The protein below binds the small molecule below.
Small molecule (SMILES): Nc1ncnc2c1ncn2[C@@H]1CC[C@H](CO[P](=O)(O)O[P](=O)(O)OP(=O)(O)O)O1

Sequence of chain 1.C:
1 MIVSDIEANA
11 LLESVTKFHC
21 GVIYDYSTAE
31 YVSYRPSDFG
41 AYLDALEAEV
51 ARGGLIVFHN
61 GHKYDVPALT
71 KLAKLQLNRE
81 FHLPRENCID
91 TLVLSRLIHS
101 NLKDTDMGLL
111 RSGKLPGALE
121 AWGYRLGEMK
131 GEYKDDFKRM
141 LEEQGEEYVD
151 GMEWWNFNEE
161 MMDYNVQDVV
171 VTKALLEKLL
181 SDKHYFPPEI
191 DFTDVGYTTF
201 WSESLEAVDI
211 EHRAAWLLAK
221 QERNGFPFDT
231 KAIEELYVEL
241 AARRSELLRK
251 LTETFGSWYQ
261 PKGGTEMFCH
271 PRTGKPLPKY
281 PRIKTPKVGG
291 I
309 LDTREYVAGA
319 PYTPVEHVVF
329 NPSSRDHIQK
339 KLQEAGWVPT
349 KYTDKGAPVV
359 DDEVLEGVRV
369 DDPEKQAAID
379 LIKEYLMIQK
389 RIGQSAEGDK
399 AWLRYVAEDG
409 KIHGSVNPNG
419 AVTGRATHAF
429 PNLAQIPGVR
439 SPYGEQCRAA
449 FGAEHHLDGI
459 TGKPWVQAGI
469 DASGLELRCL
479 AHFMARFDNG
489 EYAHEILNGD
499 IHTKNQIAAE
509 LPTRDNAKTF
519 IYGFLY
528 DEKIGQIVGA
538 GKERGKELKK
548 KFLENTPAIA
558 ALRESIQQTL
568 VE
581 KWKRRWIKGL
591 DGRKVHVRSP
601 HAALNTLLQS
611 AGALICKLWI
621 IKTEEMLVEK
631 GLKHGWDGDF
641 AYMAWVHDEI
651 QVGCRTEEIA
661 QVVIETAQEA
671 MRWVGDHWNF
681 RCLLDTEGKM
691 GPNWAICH

Binding-site contacts:
Ligand atom C2' contacts residue TYR520 of chain 1.C at 3.3 Å (hydrophobic).
Ligand atom O1A contacts residue ASP648 of chain 1.C at 3.1 Å (salt-bridge).
Ligand atom C6 contacts residue 2DA22 of chain 1.A at 3.4 Å.
Ligand atom O3B contacts residue MG1 of chain 1.E at 3.2 Å.
Ligand atom O1A contacts residue MG1 of chain 1.E at 3.0 Å.
Ligand atom O1G contacts residue ASP469 of chain 1.C at 2.9 Å (salt-bridge).
Ligand atom PA contacts residue MG1 of chain 1.E at 3.4 Å.
Ligand atom PB contacts residue MG1 of chain 1.E at 3.0 Å.
Ligand atom O2G contacts residue ARG512 of chain 1.C at 3.2 Å (salt-bridge).
Ligand atom PB contacts residue HIS500 of chain 1.C at 3.2 Å.
Ligand atom O3B contacts residue LYS516 of chain 1.C at 3.1 Å.
Ligand atom O1A contacts residue MG1 of chain 1.F at 2.5 Å.
Ligand atom C3' contacts residue TYR520 of chain 1.C at 3.4 Å (hydrophobic).
Ligand atom O3A contacts residue MG1 of chain 1.E at 2.6 Å.
Ligand atom O2G contacts residue GLY472 of chain 1.C at 2.6 Å (h-bond).
Ligand atom O3G contacts residue LYS516 of chain 1.C at 3.3 Å (salt-bridge).
Ligand atom O2B contacts residue MG1 of chain 1.E at 2.7 Å.
Ligand atom C1' contacts residue GLU474 of chain 1.C at 3.2 Å.
Ligand atom C5' contacts residue 2DA22 of chain 1.A at 3.5 Å.
Ligand atom O1B contacts residue TYR520 of chain 1.C at 3.1 Å.
Ligand atom C5' contacts residue ASP648 of chain 1.C at 3.0 Å.
Ligand atom O1G contacts residue MG1 of chain 1.E at 2.6 Å.
Ligand atom PG contacts residue MG1 of chain 1.E at 3.3 Å.
Ligand atom O2B contacts residue TYR520 of chain 1.C at 3.4 Å (h-bond).
Ligand atom O4' contacts residue ARG423 of chain 1.C at 2.8 Å (salt-bridge).
Ligand atom O3G contacts residue ARG512 of chain 1.C at 3.0 Å (salt-bridge).
Ligand atom O2B contacts residue LEU473 of chain 1.C at 3.1 Å (h-bond).
Ligand atom C1' contacts residue ARG423 of chain 1.C at 3.3 Å.
Ligand atom O2B contacts residue HIS500 of chain 1.C at 3.1 Å (h-bond).
Ligand atom O1G contacts residue ALA470 of chain 1.C at 2.8 Å (h-bond).
Ligand atom O2G contacts residue HIS500 of chain 1.C at 3.5 Å.
Ligand atom O1B contacts residue HIS500 of chain 1.C at 2.8 Å (h-bond).
Ligand atom C2' contacts residue GLU474 of chain 1.C at 3.1 Å.
Ligand atom N6 contacts residue 2DA22 of chain 1.A at 3.4 Å (h-bond).
Ligand atom O1B contacts residue LYS516 of chain 1.C at 2.9 Å.
Ligand atom O1A contacts residue ASP469 of chain 1.C at 3.3 Å (salt-bridge).
Ligand atom O2A contacts residue LYS516 of chain 1.C at 2.9 Å (salt-bridge).
Ligand atom O5' contacts residue 2DA22 of chain 1.A at 3.0 Å.
Ligand atom O4' contacts residue 2DA22 of chain 1.A at 3.2 Å.
Ligand atom O2B contacts residue GLY472 of chain 1.C at 2.7 Å.